Binding-site contacts:
Ligand atom C9 contacts residue TYR101 of chain 2.A at 3.9 Å (hydrophobic).
Ligand atom C5 contacts residue TRP99 of chain 2.B at 3.7 Å (hydrophobic).
Ligand atom O4 contacts residue VAL37 of chain 2.B at 3.6 Å.
Ligand atom O3 contacts residue TYR108 of chain 2.B at 2.6 Å (h-bond).
Ligand atom C9 contacts residue PHE101 of chain 2.B at 3.8 Å (hydrophobic).
Ligand atom O5 contacts residue PHE103 of chain 2.A at 3.2 Å.
Ligand atom C8 contacts residue TYR37 of chain 2.A at 3.8 Å (hydrophobic).
Ligand atom C10 contacts residue GLY96 of chain 2.A at 3.4 Å.
Ligand atom O2 contacts residue PHE101 of chain 2.B at 3.4 Å.
Ligand atom C6 contacts residue TRP99 of chain 2.B at 3.8 Å (hydrophobic).
Ligand atom C2 contacts residue TRP99 of chain 2.B at 3.4 Å (hydrophobic).
Ligand atom C1 contacts residue TRP99 of chain 2.B at 3.8 Å (hydrophobic).
Ligand atom O7 contacts residue TYR101 of chain 2.A at 2.4 Å (h-bond).
Ligand atom O4 contacts residue TRP47 of chain 2.B at 3.6 Å.
Ligand atom C9 contacts residue GLY96 of chain 2.A at 3.6 Å.
Ligand atom O1 contacts residue TYR101 of chain 2.A at 3.8 Å.
Ligand atom C3 contacts residue TYR101 of chain 2.A at 3.7 Å (hydrophobic).
Ligand atom C10 contacts residue TYR37 of chain 2.A at 3.8 Å (hydrophobic).
Ligand atom C6 contacts residue ASN39 of chain 2.A at 3.9 Å.
Ligand atom O7 contacts residue ARG50 of chain 2.B at 3.0 Å (salt-bridge).
Ligand atom C3 contacts residue HIS35 of chain 2.B at 3.3 Å.
Ligand atom N2 contacts residue GLY96 of chain 2.A at 3.0 Å (h-bond).
Ligand atom C8 contacts residue GLY96 of chain 2.A at 3.8 Å.
Ligand atom O2 contacts residue TRP99 of chain 2.B at 2.9 Å (h-bond).
Ligand atom C1L contacts residue TYR31 of chain 2.A at 3.2 Å (hydrophobic).
Ligand atom C1 contacts residue TYR101 of chain 2.A at 3.4 Å (hydrophobic).
Ligand atom C2 contacts residue TYR101 of chain 2.A at 3.3 Å (hydrophobic).
Ligand atom C5 contacts residue VAL94 of chain 2.A at 3.7 Å (hydrophobic).
Ligand atom C4 contacts residue TRP99 of chain 2.B at 3.8 Å (hydrophobic).
Ligand atom C3 contacts residue TRP99 of chain 2.B at 3.6 Å (hydrophobic).
Ligand atom C13 contacts residue TYR101 of chain 2.A at 3.6 Å (hydrophobic).
Ligand atom P1 contacts residue TRP99 of chain 2.B at 3.6 Å.
Ligand atom C2 contacts residue HIS35 of chain 2.B at 3.5 Å.
Ligand atom N1 contacts residue TRP47 of chain 2.B at 3.8 Å.
Ligand atom P1 contacts residue TYR108 of chain 2.B at 3.5 Å.
Ligand atom C11 contacts residue GLY96 of chain 2.A at 3.7 Å.
Ligand atom O3 contacts residue ASN39 of chain 2.A at 3.1 Å (h-bond).
Ligand atom O3 contacts residue TRP99 of chain 2.B at 3.5 Å (h-bond).
Ligand atom O1 contacts residue GLY96 of chain 2.A at 3.5 Å.
Ligand atom C8 contacts residue TYR108 of chain 2.B at 3.6 Å (hydrophobic).

Sequence of chain 2.A:
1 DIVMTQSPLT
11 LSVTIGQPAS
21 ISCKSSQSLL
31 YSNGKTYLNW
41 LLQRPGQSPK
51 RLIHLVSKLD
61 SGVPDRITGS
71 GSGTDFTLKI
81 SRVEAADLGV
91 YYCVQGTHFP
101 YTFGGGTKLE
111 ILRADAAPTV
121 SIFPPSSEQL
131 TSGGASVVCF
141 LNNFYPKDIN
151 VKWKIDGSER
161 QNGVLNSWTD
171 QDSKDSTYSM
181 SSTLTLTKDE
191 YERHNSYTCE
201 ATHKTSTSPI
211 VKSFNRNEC

Sequence of chain 2.B:
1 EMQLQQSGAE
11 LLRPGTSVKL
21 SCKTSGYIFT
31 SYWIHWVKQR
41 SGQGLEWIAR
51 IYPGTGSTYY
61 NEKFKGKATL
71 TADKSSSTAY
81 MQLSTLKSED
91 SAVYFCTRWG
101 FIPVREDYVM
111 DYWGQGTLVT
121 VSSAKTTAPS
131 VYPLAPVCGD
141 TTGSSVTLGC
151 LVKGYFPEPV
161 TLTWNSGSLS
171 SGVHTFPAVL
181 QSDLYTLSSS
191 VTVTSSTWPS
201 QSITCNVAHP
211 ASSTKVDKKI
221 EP

A protein and the small-molecule ligand that binds it are described below.
Small molecule (SMILES): CC(NC(=O)CCC[P](=O)(O)Oc1ccc([N+](=O)[O-])cc1)C(=O)O